Sequence of chain 2.A:
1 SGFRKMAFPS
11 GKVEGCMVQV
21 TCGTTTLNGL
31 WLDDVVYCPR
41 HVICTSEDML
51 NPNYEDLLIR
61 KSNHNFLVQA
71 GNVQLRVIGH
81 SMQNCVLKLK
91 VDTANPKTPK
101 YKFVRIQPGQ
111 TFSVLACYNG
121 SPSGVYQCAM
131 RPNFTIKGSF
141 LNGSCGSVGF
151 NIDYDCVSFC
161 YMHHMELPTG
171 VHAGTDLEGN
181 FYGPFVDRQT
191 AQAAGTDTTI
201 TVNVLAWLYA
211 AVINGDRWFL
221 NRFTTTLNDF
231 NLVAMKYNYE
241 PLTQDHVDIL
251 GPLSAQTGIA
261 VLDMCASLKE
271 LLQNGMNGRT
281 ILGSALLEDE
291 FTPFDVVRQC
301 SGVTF

This small molecule binds to this protein.
Small molecule (SMILES): CNC(=O)[C@H](O)[C@H](CC[C@H](C)F)NC(=O)[C@@H]1[C@H]2CCC[C@H]2CN1C(=O)[C@@H](NC(=O)OC)C(C)(C)C

Binding-site contacts:
Ligand atom O6 contacts residue MET165 of chain 2.A at 3.6 Å.
Ligand atom C29 contacts residue CYS145 of chain 2.A at 1.8 Å (hydrophobic).
Ligand atom C31 contacts residue CYS145 of chain 2.A at 2.8 Å (hydrophobic).
Ligand atom C5 contacts residue GLU166 of chain 2.A at 3.6 Å.
Ligand atom F28 contacts residue HIS163 of chain 2.A at 2.9 Å.
Ligand atom C23 contacts residue CYS145 of chain 2.A at 2.7 Å (hydrophobic).
Ligand atom C33 contacts residue THR26 of chain 2.A at 3.5 Å.
Ligand atom C17 contacts residue HIS41 of chain 2.A at 3.5 Å.
Ligand atom C31 contacts residue GLY143 of chain 2.A at 3.7 Å.
Ligand atom C24 contacts residue CYS145 of chain 2.A at 3.1 Å (hydrophobic).
Ligand atom C19 contacts residue MET49 of chain 2.A at 3.5 Å (hydrophobic).
Ligand atom C18 contacts residue MET165 of chain 2.A at 3.4 Å (hydrophobic).
Ligand atom C27 contacts residue ASN142 of chain 2.A at 3.7 Å.
Ligand atom C15 contacts residue MET49 of chain 2.A at 3.5 Å (hydrophobic).
Ligand atom O1 contacts residue GLU166 of chain 2.A at 2.9 Å (salt-bridge).
Ligand atom C33 contacts residue GLY143 of chain 2.A at 3.5 Å.
Ligand atom N4 contacts residue GLU166 of chain 2.A at 2.9 Å (salt-bridge).
Ligand atom F28 contacts residue MET165 of chain 2.A at 3.6 Å.
Ligand atom F28 contacts residue GLU166 of chain 2.A at 3.4 Å.
Ligand atom C27 contacts residue LEU141 of chain 2.A at 3.4 Å (hydrophobic).
Ligand atom O34 contacts residue SER144 of chain 2.A at 3.2 Å (h-bond).
Ligand atom C27 contacts residue PHE140 of chain 2.A at 3.4 Å (hydrophobic).
Ligand atom C29 contacts residue HIS41 of chain 2.A at 3.6 Å.
Ligand atom O34 contacts residue CYS145 of chain 2.A at 2.9 Å (h-bond).
Ligand atom C14 contacts residue GLN189 of chain 2.A at 3.7 Å.
Ligand atom C33 contacts residue ASN142 of chain 2.A at 3.7 Å.
Ligand atom N22 contacts residue CYS145 of chain 2.A at 3.3 Å (h-bond).
Ligand atom N22 contacts residue HIS164 of chain 2.A at 3.0 Å (h-bond).
Ligand atom C7 contacts residue THR190 of chain 2.A at 3.2 Å.
Ligand atom O6 contacts residue GLU166 of chain 2.A at 3.3 Å (salt-bridge).
Ligand atom C19 contacts residue MET165 of chain 2.A at 3.6 Å (hydrophobic).
Ligand atom O34 contacts residue GLY143 of chain 2.A at 2.8 Å (h-bond).
Ligand atom O30 contacts residue HIS41 of chain 2.A at 2.6 Å (h-bond).
Ligand atom N32 contacts residue ASN142 of chain 2.A at 3.7 Å.
Ligand atom C19 contacts residue ARG188 of chain 2.A at 3.7 Å.
Ligand atom C12 contacts residue GLU166 of chain 2.A at 3.4 Å.
Ligand atom O30 contacts residue CYS145 of chain 2.A at 2.6 Å (h-bond).
Ligand atom O8 contacts residue GLN189 of chain 2.A at 3.4 Å.
Ligand atom C20 contacts residue HIS164 of chain 2.A at 3.5 Å.
Ligand atom O1 contacts residue MET165 of chain 2.A at 3.3 Å.